Sequence of chain 1.D:
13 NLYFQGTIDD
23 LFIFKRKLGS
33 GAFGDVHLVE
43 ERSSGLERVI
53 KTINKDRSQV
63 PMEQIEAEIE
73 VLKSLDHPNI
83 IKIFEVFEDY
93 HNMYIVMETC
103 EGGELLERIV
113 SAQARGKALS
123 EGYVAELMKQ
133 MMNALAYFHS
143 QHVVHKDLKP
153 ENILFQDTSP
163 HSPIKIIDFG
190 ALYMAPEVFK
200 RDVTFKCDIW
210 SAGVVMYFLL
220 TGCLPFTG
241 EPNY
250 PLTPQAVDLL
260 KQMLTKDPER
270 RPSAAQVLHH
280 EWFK

A small-molecule ligand and the protein it binds are described below.
Small molecule (SMILES): Nc1ncnc2c1ncn2[C@@H]1O[C@H](CO[P](=O)(O)O[P](=O)(O)NP(=O)(O)O)[C@@H](O)[C@H]1O

Sequence of chain 1.F:
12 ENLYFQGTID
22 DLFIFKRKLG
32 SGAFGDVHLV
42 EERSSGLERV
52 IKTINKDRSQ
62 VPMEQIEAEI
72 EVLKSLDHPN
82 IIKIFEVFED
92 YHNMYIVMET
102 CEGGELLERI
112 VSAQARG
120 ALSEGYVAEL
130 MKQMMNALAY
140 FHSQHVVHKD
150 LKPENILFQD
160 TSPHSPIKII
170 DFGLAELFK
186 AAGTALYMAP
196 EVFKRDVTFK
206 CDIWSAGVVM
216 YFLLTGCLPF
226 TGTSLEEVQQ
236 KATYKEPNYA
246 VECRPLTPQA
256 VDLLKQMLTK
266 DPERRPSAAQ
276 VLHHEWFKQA

Binding-site contacts:
Ligand atom N7 contacts residue ILE169 of chain 1.D at 3.9 Å.
Ligand atom N1 contacts residue THR101 of chain 1.D at 3.7 Å.
Ligand atom C8 contacts residue ILE169 of chain 1.D at 3.8 Å (hydrophobic).
Ligand atom C2 contacts residue LEU156 of chain 1.D at 4.0 Å (hydrophobic).
Ligand atom N1 contacts residue LEU156 of chain 1.D at 4.0 Å.
Ligand atom O2G contacts residue SER32 of chain 1.D at 3.4 Å (h-bond).
Ligand atom C6 contacts residue GLU100 of chain 1.D at 3.7 Å.
Ligand atom O2' contacts residue LEU156 of chain 1.D at 3.5 Å.
Ligand atom C3' contacts residue GLU106 of chain 1.D at 3.7 Å.
Ligand atom N6 contacts residue MET99 of chain 1.D at 3.5 Å.
Ligand atom N6 contacts residue GLU100 of chain 1.D at 2.9 Å (salt-bridge).
Ligand atom O4' contacts residue VAL38 of chain 1.D at 4.0 Å.
Ligand atom C6 contacts residue CYS102 of chain 1.D at 4.0 Å (hydrophobic).
Ligand atom N3 contacts residue CYS102 of chain 1.D at 3.9 Å.
Ligand atom C6 contacts residue LEU156 of chain 1.D at 3.8 Å (hydrophobic).
Ligand atom O5' contacts residue VAL38 of chain 1.D at 3.8 Å.
Ligand atom N3 contacts residue LEU156 of chain 1.D at 3.8 Å.
Ligand atom N1 contacts residue VAL51 of chain 1.D at 3.5 Å.
Ligand atom N1 contacts residue CYS102 of chain 1.D at 2.9 Å (h-bond).
Ligand atom O4' contacts residue LEU30 of chain 1.D at 3.4 Å.
Ligand atom O2' contacts residue GLU106 of chain 1.D at 3.5 Å (salt-bridge).
Ligand atom C4 contacts residue LEU156 of chain 1.D at 3.5 Å (hydrophobic).
Ligand atom C2 contacts residue CYS102 of chain 1.D at 3.1 Å (hydrophobic).
Ligand atom C6 contacts residue VAL51 of chain 1.D at 3.5 Å (hydrophobic).
Ligand atom N3B contacts residue MG1 of chain 1.U at 4.0 Å.
Ligand atom C2' contacts residue GLU106 of chain 1.D at 3.9 Å.
Ligand atom O5' contacts residue GLY31 of chain 1.D at 3.6 Å.
Ligand atom N7 contacts residue LEU156 of chain 1.D at 4.0 Å.
Ligand atom C5 contacts residue LEU156 of chain 1.D at 3.5 Å (hydrophobic).
Ligand atom N6 contacts residue VAL51 of chain 1.D at 3.5 Å.
Ligand atom N9 contacts residue LEU156 of chain 1.D at 4.0 Å.
Ligand atom O1A contacts residue MG1 of chain 1.U at 3.7 Å.
Ligand atom O1A contacts residue ASP170 of chain 1.D at 3.1 Å (salt-bridge).
Ligand atom O1G contacts residue MG1 of chain 1.U at 3.9 Å.
Ligand atom O2G contacts residue GLY33 of chain 1.D at 3.6 Å.
Ligand atom N6 contacts residue ILE83 of chain 1.D at 3.4 Å.
Ligand atom C5' contacts residue LEU30 of chain 1.D at 3.2 Å (hydrophobic).
Ligand atom N1 contacts residue GLU100 of chain 1.D at 3.6 Å.
Ligand atom C5' contacts residue GLY31 of chain 1.D at 3.6 Å.
Ligand atom C8 contacts residue VAL38 of chain 1.D at 4.0 Å (hydrophobic).